A small-molecule ligand and the protein it binds are described below.
Small molecule (SMILES): CC(=O)N[C@@H]1[C@@H](O)[C@H](O)[C@@H](CO)O[C@H]1O

Sequence of chain 1.B:
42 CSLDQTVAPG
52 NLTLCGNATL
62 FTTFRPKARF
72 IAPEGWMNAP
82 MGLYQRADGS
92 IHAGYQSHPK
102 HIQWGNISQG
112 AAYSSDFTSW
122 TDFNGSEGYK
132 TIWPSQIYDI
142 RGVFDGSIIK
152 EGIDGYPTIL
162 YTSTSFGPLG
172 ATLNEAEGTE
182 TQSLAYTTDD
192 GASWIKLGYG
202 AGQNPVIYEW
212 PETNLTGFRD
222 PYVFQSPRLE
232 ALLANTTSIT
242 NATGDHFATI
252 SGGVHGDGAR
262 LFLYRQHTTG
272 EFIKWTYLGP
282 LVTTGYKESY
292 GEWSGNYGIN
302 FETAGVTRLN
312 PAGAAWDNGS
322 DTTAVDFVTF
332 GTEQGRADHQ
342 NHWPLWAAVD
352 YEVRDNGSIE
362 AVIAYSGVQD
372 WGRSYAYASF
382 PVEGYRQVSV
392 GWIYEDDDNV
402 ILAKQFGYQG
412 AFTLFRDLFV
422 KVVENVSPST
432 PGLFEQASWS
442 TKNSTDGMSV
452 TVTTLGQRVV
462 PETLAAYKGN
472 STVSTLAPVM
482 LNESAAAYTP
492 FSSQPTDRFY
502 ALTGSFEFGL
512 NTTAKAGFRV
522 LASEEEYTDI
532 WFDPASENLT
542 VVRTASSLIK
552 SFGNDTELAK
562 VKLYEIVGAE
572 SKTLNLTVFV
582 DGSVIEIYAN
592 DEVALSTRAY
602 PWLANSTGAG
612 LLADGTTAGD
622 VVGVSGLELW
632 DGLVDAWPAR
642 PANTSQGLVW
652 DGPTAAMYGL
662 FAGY

Binding-site contacts:
Ligand atom N2 contacts residue ASN215 of chain 1.B at 3.0 Å (h-bond).
Ligand atom C7 contacts residue ASN215 of chain 1.B at 4.0 Å.
Ligand atom O7 contacts residue ASN175 of chain 1.B at 3.2 Å (h-bond).
Ligand atom C5 contacts residue ASN215 of chain 1.B at 3.6 Å.
Ligand atom C7 contacts residue ASN175 of chain 1.B at 4.3 Å.
Ligand atom C4 contacts residue ASN215 of chain 1.B at 4.2 Å.
Ligand atom O5 contacts residue THR214 of chain 1.B at 4.3 Å.
Ligand atom C2 contacts residue ASN215 of chain 1.B at 2.4 Å.
Ligand atom O7 contacts residue ASN215 of chain 1.B at 4.4 Å.
Ligand atom O3 contacts residue ASN175 of chain 1.B at 4.2 Å.
Ligand atom O5 contacts residue ASN215 of chain 1.B at 2.3 Å (h-bond).
Ligand atom C3 contacts residue ASN215 of chain 1.B at 3.8 Å.
Ligand atom O6 contacts residue THR214 of chain 1.B at 4.4 Å.
Ligand atom C1 contacts residue ASN215 of chain 1.B at 1.4 Å.